Sequence of chain 3.A:
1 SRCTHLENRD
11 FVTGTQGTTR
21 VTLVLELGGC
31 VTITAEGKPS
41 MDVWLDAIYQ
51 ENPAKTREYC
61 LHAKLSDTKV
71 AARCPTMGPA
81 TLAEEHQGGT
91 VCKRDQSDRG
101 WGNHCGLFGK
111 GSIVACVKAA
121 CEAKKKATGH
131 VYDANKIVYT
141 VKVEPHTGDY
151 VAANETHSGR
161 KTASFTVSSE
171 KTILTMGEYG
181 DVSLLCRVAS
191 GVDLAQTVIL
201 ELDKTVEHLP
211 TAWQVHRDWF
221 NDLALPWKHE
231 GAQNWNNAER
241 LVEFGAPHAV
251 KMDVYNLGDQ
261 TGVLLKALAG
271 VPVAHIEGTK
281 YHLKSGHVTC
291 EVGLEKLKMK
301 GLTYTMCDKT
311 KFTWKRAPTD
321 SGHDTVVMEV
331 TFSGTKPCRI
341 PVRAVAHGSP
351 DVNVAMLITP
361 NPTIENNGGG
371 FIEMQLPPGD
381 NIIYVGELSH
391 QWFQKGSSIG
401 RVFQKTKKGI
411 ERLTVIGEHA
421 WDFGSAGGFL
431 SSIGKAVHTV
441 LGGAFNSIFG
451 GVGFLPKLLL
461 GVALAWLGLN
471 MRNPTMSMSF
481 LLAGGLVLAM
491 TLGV

Sequence of chain 3.B:
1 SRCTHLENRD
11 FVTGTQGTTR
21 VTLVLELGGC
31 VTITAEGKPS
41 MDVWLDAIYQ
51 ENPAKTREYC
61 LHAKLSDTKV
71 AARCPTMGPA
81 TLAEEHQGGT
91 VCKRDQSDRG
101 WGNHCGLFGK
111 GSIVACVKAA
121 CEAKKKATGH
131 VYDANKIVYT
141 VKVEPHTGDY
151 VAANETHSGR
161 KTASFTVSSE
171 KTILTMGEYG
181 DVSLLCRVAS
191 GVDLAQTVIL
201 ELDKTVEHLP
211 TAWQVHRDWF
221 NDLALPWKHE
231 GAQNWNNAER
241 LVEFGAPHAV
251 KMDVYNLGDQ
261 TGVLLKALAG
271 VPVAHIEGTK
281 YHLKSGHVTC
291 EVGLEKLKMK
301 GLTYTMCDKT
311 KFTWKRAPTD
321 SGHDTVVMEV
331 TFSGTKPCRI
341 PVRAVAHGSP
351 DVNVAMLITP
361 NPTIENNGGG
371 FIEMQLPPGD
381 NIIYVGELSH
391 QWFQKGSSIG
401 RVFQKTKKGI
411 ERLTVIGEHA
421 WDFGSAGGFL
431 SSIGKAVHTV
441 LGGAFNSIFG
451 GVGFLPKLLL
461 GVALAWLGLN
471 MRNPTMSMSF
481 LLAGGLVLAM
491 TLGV

A small-molecule ligand and the protein it binds are described below.
Small molecule (SMILES): CC(=O)N[C@H]1[C@H](O[C@H]2[C@H](O)[C@@H](NC(C)=O)CO[C@@H]2CO[C@@H]2O[C@@H](C)[C@@H](O)[C@@H](O)[C@@H]2O)O[C@H](CO)[C@@H](O)[C@@H]1O

Binding-site contacts:
Ligand atom O5 contacts residue ASN154 of chain 3.A at 2.3 Å (h-bond).
Ligand atom C5 contacts residue ASN154 of chain 3.A at 3.6 Å.
Ligand atom C3 contacts residue ASN154 of chain 3.A at 3.8 Å.
Ligand atom C6 contacts residue HIS104 of chain 3.B at 3.5 Å.
Ligand atom C4 contacts residue ASN154 of chain 3.A at 4.2 Å.
Ligand atom C1 contacts residue ASN154 of chain 3.A at 1.4 Å.
Ligand atom C1 contacts residue HIS104 of chain 3.B at 3.7 Å.
Ligand atom C7 contacts residue ASN154 of chain 3.A at 3.4 Å.
Ligand atom C8 contacts residue ASN154 of chain 3.A at 3.7 Å.
Ligand atom N2 contacts residue ASN154 of chain 3.A at 2.9 Å (h-bond).
Ligand atom O7 contacts residue ASN154 of chain 3.A at 3.4 Å (h-bond).
Ligand atom C8 contacts residue HIS104 of chain 3.B at 4.5 Å.
Ligand atom C5 contacts residue HIS104 of chain 3.B at 3.2 Å.
Ligand atom O5 contacts residue HIS104 of chain 3.B at 3.1 Å.
Ligand atom C6 contacts residue VAL250 of chain 3.B at 4.3 Å (hydrophobic).
Ligand atom C2 contacts residue ASN154 of chain 3.A at 2.4 Å.
Ligand atom C4 contacts residue HIS104 of chain 3.B at 4.5 Å.